Sequence of chain 4.C:
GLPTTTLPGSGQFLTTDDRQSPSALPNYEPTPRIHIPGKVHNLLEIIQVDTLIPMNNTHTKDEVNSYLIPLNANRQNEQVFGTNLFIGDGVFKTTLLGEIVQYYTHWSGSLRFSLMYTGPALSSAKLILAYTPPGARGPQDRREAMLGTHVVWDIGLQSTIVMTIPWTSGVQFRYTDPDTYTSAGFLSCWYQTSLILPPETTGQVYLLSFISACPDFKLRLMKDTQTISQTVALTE

Sequence of chain 3.C:
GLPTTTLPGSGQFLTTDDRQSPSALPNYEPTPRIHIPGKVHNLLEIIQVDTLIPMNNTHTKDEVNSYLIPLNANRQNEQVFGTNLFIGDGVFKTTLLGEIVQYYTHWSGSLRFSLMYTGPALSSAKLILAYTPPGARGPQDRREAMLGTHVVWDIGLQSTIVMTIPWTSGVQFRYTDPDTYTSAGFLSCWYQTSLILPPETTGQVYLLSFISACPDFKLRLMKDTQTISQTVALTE

The small molecule below binds the protein below.
Small molecule (SMILES): OCCOCOCc1cc(CCCCCOc2c(Cl)cc(C3=NCCO3)cc2Cl)on1

Sequence of chain 4.A:
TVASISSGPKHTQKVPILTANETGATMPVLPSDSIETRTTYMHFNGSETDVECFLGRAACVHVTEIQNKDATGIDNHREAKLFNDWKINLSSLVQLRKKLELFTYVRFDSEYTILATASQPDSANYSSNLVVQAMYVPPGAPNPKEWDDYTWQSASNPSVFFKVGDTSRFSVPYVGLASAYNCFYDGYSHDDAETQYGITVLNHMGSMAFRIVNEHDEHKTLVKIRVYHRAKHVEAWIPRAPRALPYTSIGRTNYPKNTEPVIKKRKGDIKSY

Binding-site contacts:
Ligand atom C5A contacts residue VAL176 of chain 4.A at 3.2 Å (hydrophobic).
Ligand atom C31 contacts residue ASN219 of chain 4.A at 3.8 Å.
Ligand atom N3A contacts residue ALA24 of chain 4.C at 3.6 Å.
Ligand atom C4A contacts residue VAL176 of chain 4.A at 3.7 Å (hydrophobic).
Ligand atom N3A contacts residue PRO174 of chain 4.A at 3.6 Å (h-bond).
Ligand atom C3D contacts residue LEU116 of chain 4.A at 3.6 Å (hydrophobic).
Ligand atom C3C contacts residue ILE104 of chain 4.A at 3.6 Å (hydrophobic).
Ligand atom C2D contacts residue SER107 of chain 4.A at 3.8 Å.
Ligand atom N2 contacts residue ASN219 of chain 4.A at 3.4 Å (h-bond).
Ligand atom C5B contacts residue TYR152 of chain 4.A at 3.8 Å (hydrophobic).
Ligand atom C5A contacts residue ALA150 of chain 4.A at 3.2 Å (hydrophobic).
Ligand atom C2A contacts residue PHE186 of chain 4.A at 3.3 Å (hydrophobic).
Ligand atom C2B contacts residue MET224 of chain 4.A at 3.6 Å (hydrophobic).
Ligand atom C4C contacts residue TYR128 of chain 4.A at 3.5 Å (hydrophobic).
Ligand atom C31 contacts residue LEU106 of chain 4.A at 3.8 Å (hydrophobic).
Ligand atom N2 contacts residue MET221 of chain 4.A at 3.5 Å (h-bond).
Ligand atom O1 contacts residue MET221 of chain 4.A at 3.1 Å (h-bond).
Ligand atom C5C contacts residue VAL188 of chain 4.A at 2.9 Å (hydrophobic).
Ligand atom O1D contacts residue SER107 of chain 4.A at 3.2 Å.
Ligand atom C6B contacts residue TYR152 of chain 4.A at 3.8 Å (hydrophobic).
Ligand atom O1A contacts residue ALA150 of chain 4.A at 3.8 Å.
Ligand atom CL2 contacts residue MET224 of chain 4.A at 2.9 Å.
Ligand atom C4 contacts residue LEU106 of chain 4.A at 2.5 Å (hydrophobic).
Ligand atom CL1 contacts residue LEU25 of chain 4.C at 3.5 Å.
Ligand atom C6B contacts residue VAL188 of chain 4.A at 3.8 Å (hydrophobic).
Ligand atom CL2 contacts residue ILE104 of chain 4.A at 3.1 Å.
Ligand atom C4A contacts residue PRO174 of chain 4.A at 3.3 Å (hydrophobic).
Ligand atom CL1 contacts residue VAL188 of chain 4.A at 3.5 Å.
Ligand atom C3 contacts residue LEU106 of chain 4.A at 3.4 Å (hydrophobic).
Ligand atom C3B contacts residue PHE186 of chain 4.A at 3.7 Å (hydrophobic).
Ligand atom C1C contacts residue TYR128 of chain 4.A at 3.5 Å (hydrophobic).
Ligand atom C1B contacts residue VAL188 of chain 4.A at 3.8 Å (hydrophobic).
Ligand atom C1B contacts residue TYR152 of chain 4.A at 3.8 Å (hydrophobic).
Ligand atom O1A contacts residue PHE186 of chain 4.A at 2.9 Å.
Ligand atom C4A contacts residue SER175 of chain 4.A at 3.8 Å.
Ligand atom C3B contacts residue MET224 of chain 4.A at 3.4 Å (hydrophobic).
Ligand atom C5 contacts residue LEU106 of chain 4.A at 3.5 Å (hydrophobic).
Ligand atom O1B contacts residue TYR152 of chain 4.A at 3.8 Å.
Ligand atom C5A contacts residue PHE186 of chain 4.A at 3.5 Å (hydrophobic).
Ligand atom C4B contacts residue PHE186 of chain 4.A at 3.4 Å (hydrophobic).